Binding-site contacts:
Ligand atom C4 contacts residue ASN82 of chain 1.D at 4.3 Å.
Ligand atom C7 contacts residue ASN82 of chain 1.D at 3.8 Å.
Ligand atom O7 contacts residue ARG287 of chain 1.C at 4.3 Å.
Ligand atom O6 contacts residue GLU72 of chain 1.D at 3.7 Å.
Ligand atom C2 contacts residue ASN82 of chain 1.D at 2.6 Å.
Ligand atom C1 contacts residue ASN82 of chain 1.D at 1.4 Å.
Ligand atom C6 contacts residue GLU72 of chain 1.D at 3.3 Å.
Ligand atom O7 contacts residue ARG108 of chain 1.A at 3.6 Å.
Ligand atom C8 contacts residue GLY78 of chain 1.D at 4.5 Å.
Ligand atom O4 contacts residue GLU72 of chain 1.D at 4.2 Å.
Ligand atom O5 contacts residue ASN82 of chain 1.D at 2.3 Å (h-bond).
Ligand atom C8 contacts residue ASN79 of chain 1.D at 3.5 Å.
Ligand atom C8 contacts residue GLN75 of chain 1.D at 4.0 Å.
Ligand atom C8 contacts residue ARG287 of chain 1.C at 3.7 Å.
Ligand atom O7 contacts residue GLU69 of chain 1.D at 3.8 Å.
Ligand atom O7 contacts residue ASN79 of chain 1.D at 4.1 Å.
Ligand atom C3 contacts residue ASN82 of chain 1.D at 3.9 Å.
Ligand atom N2 contacts residue ASN82 of chain 1.D at 3.0 Å (h-bond).
Ligand atom C7 contacts residue ASN79 of chain 1.D at 4.2 Å.
Ligand atom O7 contacts residue ASN82 of chain 1.D at 4.2 Å.
Ligand atom C5 contacts residue ASN82 of chain 1.D at 3.6 Å.
Ligand atom O3 contacts residue GLU72 of chain 1.D at 3.9 Å.

The small molecule below binds the protein below.
Small molecule (SMILES): CC(=O)N[C@H]1[C@H](O[C@H]2[C@H](O)[C@@H](NC(C)=O)CO[C@@H]2CO)O[C@H](CO)[C@@H](O)[C@@H]1O

Sequence of chain 1.D:
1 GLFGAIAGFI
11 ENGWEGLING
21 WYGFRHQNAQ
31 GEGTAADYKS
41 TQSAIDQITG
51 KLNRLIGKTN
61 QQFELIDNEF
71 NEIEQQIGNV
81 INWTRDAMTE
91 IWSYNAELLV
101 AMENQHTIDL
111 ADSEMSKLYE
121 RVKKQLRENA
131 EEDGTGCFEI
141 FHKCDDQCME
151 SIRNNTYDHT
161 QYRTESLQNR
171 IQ

Sequence of chain 1.C:
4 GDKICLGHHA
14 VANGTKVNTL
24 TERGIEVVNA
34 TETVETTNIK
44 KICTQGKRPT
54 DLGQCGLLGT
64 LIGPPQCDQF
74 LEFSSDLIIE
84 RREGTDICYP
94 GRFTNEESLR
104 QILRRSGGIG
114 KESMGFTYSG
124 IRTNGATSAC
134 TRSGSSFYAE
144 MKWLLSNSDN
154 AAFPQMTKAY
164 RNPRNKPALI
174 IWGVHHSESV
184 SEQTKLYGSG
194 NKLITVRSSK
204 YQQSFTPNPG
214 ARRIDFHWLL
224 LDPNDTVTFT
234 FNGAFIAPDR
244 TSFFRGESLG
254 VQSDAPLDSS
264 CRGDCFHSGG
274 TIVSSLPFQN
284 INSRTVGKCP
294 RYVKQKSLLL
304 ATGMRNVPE

Sequence of chain 1.A:
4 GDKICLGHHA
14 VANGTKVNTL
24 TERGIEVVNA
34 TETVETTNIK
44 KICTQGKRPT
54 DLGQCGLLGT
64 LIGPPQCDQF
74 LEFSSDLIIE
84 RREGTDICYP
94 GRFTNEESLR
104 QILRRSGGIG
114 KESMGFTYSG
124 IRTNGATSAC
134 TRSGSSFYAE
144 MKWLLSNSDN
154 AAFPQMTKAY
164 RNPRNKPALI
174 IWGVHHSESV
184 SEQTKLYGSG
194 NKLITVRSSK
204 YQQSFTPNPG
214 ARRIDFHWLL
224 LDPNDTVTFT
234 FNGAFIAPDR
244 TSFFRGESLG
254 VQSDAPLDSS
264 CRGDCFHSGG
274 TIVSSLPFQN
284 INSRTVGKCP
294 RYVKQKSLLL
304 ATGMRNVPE